A protein and the small-molecule ligand that binds it are described below.
Small molecule (SMILES): CC(=O)N[C@@H]1[C@@H](O)[C@H](O)[C@@H](CO)O[C@H]1O

Sequence of chain 1.A:
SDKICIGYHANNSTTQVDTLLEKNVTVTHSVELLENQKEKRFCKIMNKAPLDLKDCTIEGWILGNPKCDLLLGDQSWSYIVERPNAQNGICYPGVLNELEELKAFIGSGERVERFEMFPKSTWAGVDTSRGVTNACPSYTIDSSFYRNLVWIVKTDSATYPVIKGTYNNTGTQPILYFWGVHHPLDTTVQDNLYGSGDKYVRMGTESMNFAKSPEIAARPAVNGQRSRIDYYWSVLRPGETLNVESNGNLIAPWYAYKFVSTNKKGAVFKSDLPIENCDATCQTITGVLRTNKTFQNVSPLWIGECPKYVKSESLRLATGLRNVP

Binding-site contacts:
Ligand atom C4 contacts residue ASN16 of chain 1.A at 4.2 Å.
Ligand atom C6 contacts residue ASN16 of chain 1.A at 4.4 Å.
Ligand atom C1 contacts residue ASN16 of chain 1.A at 1.4 Å.
Ligand atom N2 contacts residue ASN16 of chain 1.A at 3.3 Å (h-bond).
Ligand atom C3 contacts residue ASN16 of chain 1.A at 3.9 Å.
Ligand atom C2 contacts residue ASN16 of chain 1.A at 2.8 Å.
Ligand atom O5 contacts residue ASN16 of chain 1.A at 2.1 Å (h-bond).
Ligand atom C7 contacts residue ASN16 of chain 1.A at 4.3 Å.
Ligand atom C5 contacts residue ASN16 of chain 1.A at 3.4 Å.